Sequence of chain 1.A:
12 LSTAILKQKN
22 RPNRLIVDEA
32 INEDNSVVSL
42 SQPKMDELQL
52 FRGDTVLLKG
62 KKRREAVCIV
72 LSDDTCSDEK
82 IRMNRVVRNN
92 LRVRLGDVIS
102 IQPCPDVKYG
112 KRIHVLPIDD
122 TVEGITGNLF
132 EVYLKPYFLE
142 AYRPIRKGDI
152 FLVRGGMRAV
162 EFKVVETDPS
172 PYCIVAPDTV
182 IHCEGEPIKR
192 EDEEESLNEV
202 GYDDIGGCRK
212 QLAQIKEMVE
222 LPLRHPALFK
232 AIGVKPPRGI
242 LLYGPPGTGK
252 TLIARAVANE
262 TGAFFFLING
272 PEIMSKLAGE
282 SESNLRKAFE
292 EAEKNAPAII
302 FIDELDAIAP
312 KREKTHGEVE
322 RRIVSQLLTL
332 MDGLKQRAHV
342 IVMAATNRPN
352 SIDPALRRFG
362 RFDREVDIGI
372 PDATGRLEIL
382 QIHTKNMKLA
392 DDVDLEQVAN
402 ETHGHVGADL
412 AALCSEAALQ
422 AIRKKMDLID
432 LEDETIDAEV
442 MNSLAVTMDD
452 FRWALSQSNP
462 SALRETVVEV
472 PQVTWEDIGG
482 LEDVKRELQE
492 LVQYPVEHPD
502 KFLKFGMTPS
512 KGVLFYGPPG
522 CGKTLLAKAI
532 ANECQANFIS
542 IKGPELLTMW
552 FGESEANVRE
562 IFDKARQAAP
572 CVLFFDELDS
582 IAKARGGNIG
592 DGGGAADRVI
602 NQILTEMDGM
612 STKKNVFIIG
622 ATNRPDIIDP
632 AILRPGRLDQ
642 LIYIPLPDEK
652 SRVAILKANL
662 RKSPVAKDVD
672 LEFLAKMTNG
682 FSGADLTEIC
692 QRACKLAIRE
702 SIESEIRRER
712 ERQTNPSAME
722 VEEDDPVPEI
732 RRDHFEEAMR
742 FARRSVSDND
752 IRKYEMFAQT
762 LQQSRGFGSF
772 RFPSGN

Sequence of chain 1.B:
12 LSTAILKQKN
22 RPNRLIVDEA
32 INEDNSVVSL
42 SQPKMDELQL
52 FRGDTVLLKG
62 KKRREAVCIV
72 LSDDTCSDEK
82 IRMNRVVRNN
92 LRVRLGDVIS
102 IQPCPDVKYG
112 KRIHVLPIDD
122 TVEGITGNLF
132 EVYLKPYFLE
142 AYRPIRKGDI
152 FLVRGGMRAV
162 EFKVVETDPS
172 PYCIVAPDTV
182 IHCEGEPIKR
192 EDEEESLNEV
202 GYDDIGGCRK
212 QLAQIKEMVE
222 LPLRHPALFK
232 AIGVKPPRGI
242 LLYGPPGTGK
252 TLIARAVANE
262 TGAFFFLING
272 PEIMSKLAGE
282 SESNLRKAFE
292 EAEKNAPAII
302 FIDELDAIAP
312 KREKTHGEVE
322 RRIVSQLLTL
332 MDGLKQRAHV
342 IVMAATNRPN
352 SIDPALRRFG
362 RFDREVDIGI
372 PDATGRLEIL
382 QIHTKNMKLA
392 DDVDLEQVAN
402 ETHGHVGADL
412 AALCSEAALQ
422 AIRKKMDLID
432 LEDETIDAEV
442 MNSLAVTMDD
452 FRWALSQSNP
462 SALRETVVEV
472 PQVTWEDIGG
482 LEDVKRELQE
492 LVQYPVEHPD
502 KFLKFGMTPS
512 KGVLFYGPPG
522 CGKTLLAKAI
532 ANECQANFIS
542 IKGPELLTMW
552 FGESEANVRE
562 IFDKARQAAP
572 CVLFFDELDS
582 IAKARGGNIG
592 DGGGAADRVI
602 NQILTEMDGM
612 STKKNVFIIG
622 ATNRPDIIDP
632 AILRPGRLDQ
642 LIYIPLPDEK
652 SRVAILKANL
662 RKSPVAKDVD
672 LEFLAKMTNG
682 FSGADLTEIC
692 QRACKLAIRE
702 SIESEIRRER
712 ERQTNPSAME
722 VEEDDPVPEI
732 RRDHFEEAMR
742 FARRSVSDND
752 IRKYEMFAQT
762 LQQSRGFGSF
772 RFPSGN

The small molecule below binds the protein below.
Small molecule (SMILES): Nc1ncnc2c1ncn2[C@@H]1O[C@H](COP(=O)(O)OP(=O)(O)OP(O)(O)=S)[C@@H](O)[C@H]1O

Binding-site contacts:
Ligand atom O2B contacts residue GLY250 of chain 1.B at 2.5 Å (h-bond).
Ligand atom O2A contacts residue LYS251 of chain 1.B at 3.3 Å (salt-bridge).
Ligand atom N6 contacts residue GLY207 of chain 1.B at 3.4 Å (h-bond).
Ligand atom PB contacts residue THR249 of chain 1.B at 3.8 Å.
Ligand atom N1 contacts residue ILE380 of chain 1.B at 3.8 Å.
Ligand atom N1 contacts residue GLY207 of chain 1.B at 3.8 Å.
Ligand atom C8 contacts residue GLY248 of chain 1.B at 3.7 Å.
Ligand atom O2A contacts residue GLY250 of chain 1.B at 3.3 Å.
Ligand atom N7 contacts residue THR249 of chain 1.B at 3.2 Å (h-bond).
Ligand atom N7 contacts residue GLY250 of chain 1.B at 3.6 Å.
Ligand atom PB contacts residue GLY248 of chain 1.B at 3.4 Å.
Ligand atom PB contacts residue MG1 of chain 1.Q at 3.4 Å.
Ligand atom O2A contacts residue MG1 of chain 1.Q at 3.2 Å.
Ligand atom N3 contacts residue HIS384 of chain 1.B at 3.2 Å.
Ligand atom O3G contacts residue PRO247 of chain 1.B at 3.8 Å.
Ligand atom O3A contacts residue GLY248 of chain 1.B at 3.4 Å.
Ligand atom O2G contacts residue MG1 of chain 1.Q at 2.1 Å.
Ligand atom O1A contacts residue MG1 of chain 1.Q at 3.3 Å.
Ligand atom O3B contacts residue PRO247 of chain 1.B at 3.6 Å.
Ligand atom O1B contacts residue LYS251 of chain 1.B at 3.5 Å (salt-bridge).
Ligand atom O1B contacts residue MG1 of chain 1.Q at 2.1 Å.
Ligand atom PG contacts residue GLY248 of chain 1.B at 3.8 Å.
Ligand atom C8 contacts residue GLY250 of chain 1.B at 3.7 Å.
Ligand atom C8 contacts residue THR249 of chain 1.B at 3.8 Å.
Ligand atom O2B contacts residue THR249 of chain 1.B at 2.7 Å (h-bond).
Ligand atom PB contacts residue GLY250 of chain 1.B at 3.5 Å.
Ligand atom O4' contacts residue ALA409 of chain 1.B at 3.6 Å.
Ligand atom PG contacts residue MG1 of chain 1.Q at 3.5 Å.
Ligand atom PA contacts residue MG1 of chain 1.Q at 3.6 Å.
Ligand atom N3 contacts residue LEU253 of chain 1.B at 3.8 Å.
Ligand atom O2A contacts residue THR252 of chain 1.B at 3.1 Å (h-bond).
Ligand atom N1 contacts residue ASP205 of chain 1.B at 3.5 Å (salt-bridge).
Ligand atom O3B contacts residue GLY248 of chain 1.B at 2.6 Å (h-bond).
Ligand atom O2A contacts residue LEU253 of chain 1.B at 3.7 Å.
Ligand atom C2 contacts residue ASP205 of chain 1.B at 3.2 Å.
Ligand atom O1B contacts residue THR252 of chain 1.B at 3.5 Å (h-bond).
Ligand atom O2B contacts residue GLY248 of chain 1.B at 3.4 Å (h-bond).
Ligand atom O2' contacts residue HIS384 of chain 1.B at 3.7 Å.
Ligand atom O2B contacts residue LYS251 of chain 1.B at 3.1 Å (salt-bridge).
Ligand atom O3A contacts residue GLY250 of chain 1.B at 3.4 Å (h-bond).